A protein and the small-molecule ligand that binds it are described below.
Small molecule (SMILES): C[C@@H]1NC(=O)[C@H](C[C@@](C)(O)CO)NC(=O)[C@@H]2CC3=C(N=C4C=CC=CC43)SC[C@H](NC(=O)[C@H]([C@H](C)O)NC1=O)C(=O)N1C[C@H](O)C[C@H]1C(=O)N[C@@H](C)C(=O)N2

Sequence of chain 1.C:
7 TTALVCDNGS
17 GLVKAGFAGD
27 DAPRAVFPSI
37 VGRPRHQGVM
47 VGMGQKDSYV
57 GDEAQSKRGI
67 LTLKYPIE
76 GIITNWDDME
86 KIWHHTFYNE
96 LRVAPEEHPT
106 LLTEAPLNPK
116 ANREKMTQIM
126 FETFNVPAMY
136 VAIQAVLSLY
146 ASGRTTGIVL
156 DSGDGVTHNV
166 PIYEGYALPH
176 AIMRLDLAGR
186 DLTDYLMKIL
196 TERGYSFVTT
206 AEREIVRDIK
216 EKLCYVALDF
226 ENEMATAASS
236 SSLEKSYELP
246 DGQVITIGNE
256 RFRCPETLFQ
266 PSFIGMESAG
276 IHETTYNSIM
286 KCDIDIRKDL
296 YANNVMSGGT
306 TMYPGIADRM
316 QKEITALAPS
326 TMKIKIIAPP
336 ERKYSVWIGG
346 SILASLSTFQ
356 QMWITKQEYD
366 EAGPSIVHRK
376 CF

Binding-site contacts:
Ligand atom N contacts residue GLY199 of chain 1.E at 3.1 Å (h-bond).
Ligand atom CA contacts residue GLN248 of chain 1.E at 4.2 Å.
Ligand atom CE2 contacts residue ILE77 of chain 1.C at 4.3 Å (hydrophobic).
Ligand atom CA contacts residue GLY199 of chain 1.E at 4.4 Å.
Ligand atom CZ3 contacts residue PRO114 of chain 1.C at 3.7 Å (hydrophobic).
Ligand atom OG1 contacts residue SER201 of chain 1.E at 3.1 Å (h-bond).
Ligand atom CD2 contacts residue ILE77 of chain 1.C at 4.2 Å (hydrophobic).
Ligand atom CE3 contacts residue PRO114 of chain 1.C at 4.3 Å (hydrophobic).
Ligand atom CZ3 contacts residue THR196 of chain 1.E at 4.1 Å.
Ligand atom CB contacts residue GLN248 of chain 1.E at 4.2 Å.
Ligand atom CZ3 contacts residue GLY199 of chain 1.E at 4.3 Å.
Ligand atom CG2 contacts residue GLU207 of chain 1.E at 4.4 Å.
Ligand atom CH2 contacts residue LEU112 of chain 1.C at 3.8 Å (hydrophobic).
Ligand atom CG contacts residue SER201 of chain 1.E at 4.3 Å.
Ligand atom O contacts residue ILE77 of chain 1.C at 4.3 Å.
Ligand atom O contacts residue SER201 of chain 1.E at 4.0 Å.
Ligand atom CG contacts residue GLY199 of chain 1.E at 4.2 Å.
Ligand atom CG2 contacts residue ILE289 of chain 1.A at 4.2 Å (hydrophobic).
Ligand atom CA contacts residue GLY199 of chain 1.E at 3.8 Å.
Ligand atom NE1 contacts residue SER201 of chain 1.E at 4.3 Å.
Ligand atom CB contacts residue TYR200 of chain 1.E at 3.8 Å (hydrophobic).
Ligand atom CB contacts residue GLY199 of chain 1.E at 3.8 Å.
Ligand atom CH2 contacts residue ARG179 of chain 1.C at 4.1 Å.
Ligand atom CZ3 contacts residue LEU112 of chain 1.C at 4.3 Å (hydrophobic).
Ligand atom CB contacts residue ILE289 of chain 1.A at 4.2 Å (hydrophobic).
Ligand atom O contacts residue SER201 of chain 1.E at 3.6 Å (h-bond).
Ligand atom CH2 contacts residue PRO114 of chain 1.C at 4.2 Å (hydrophobic).
Ligand atom CB contacts residue GLU74 of chain 1.C at 3.4 Å.
Ligand atom CA contacts residue GLU74 of chain 1.C at 3.8 Å.
Ligand atom CZ2 contacts residue ARG179 of chain 1.C at 4.2 Å.
Ligand atom C contacts residue GLY199 of chain 1.E at 4.1 Å.
Ligand atom CB contacts residue GLY199 of chain 1.E at 3.4 Å.
Ligand atom CD1 contacts residue ARG198 of chain 1.E at 3.9 Å.
Ligand atom N contacts residue GLY199 of chain 1.E at 3.8 Å.
Ligand atom CD2 contacts residue GLY199 of chain 1.E at 4.3 Å.
Ligand atom C contacts residue GLY199 of chain 1.E at 4.2 Å.
Ligand atom CD1 contacts residue SER201 of chain 1.E at 4.3 Å.
Ligand atom CE3 contacts residue GLY199 of chain 1.E at 3.7 Å.
Ligand atom O contacts residue GLN248 of chain 1.E at 4.1 Å.
Ligand atom CE2 contacts residue SER201 of chain 1.E at 4.4 Å.

Sequence of chain 1.E:
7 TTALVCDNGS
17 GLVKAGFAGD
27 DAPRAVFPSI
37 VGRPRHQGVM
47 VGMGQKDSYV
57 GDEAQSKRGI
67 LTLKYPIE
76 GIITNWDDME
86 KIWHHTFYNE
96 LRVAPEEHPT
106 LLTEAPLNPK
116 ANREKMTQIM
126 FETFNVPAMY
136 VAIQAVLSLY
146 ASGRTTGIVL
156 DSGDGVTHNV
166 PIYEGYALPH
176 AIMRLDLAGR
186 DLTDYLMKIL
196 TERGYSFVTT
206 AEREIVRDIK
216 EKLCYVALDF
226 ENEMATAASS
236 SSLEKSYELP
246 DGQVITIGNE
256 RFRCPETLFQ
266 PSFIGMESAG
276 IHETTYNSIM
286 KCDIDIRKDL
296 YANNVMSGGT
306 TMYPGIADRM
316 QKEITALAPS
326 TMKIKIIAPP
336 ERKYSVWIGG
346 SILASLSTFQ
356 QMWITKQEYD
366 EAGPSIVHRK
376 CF

Sequence of chain 1.A:
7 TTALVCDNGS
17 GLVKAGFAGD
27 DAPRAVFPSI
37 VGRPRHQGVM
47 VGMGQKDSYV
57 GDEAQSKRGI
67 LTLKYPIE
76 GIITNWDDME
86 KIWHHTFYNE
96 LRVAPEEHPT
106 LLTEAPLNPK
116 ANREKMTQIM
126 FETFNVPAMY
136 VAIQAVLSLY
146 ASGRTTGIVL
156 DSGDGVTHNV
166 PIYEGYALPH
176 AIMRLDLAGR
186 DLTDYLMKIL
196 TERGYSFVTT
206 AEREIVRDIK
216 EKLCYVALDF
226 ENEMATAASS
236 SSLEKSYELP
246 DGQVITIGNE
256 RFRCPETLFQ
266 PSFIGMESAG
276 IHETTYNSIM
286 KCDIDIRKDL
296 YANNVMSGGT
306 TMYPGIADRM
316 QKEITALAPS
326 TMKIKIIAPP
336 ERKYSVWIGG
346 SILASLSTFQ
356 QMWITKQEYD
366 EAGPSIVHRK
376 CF